This protein binds this small molecule.
Small molecule (SMILES): CC(=O)N[C@@H]1[C@@H](O)[C@H](O)[C@@H](CO)O[C@H]1O

Binding-site contacts:
Ligand atom C5 contacts residue TYR137 of chain 1.B at 4.1 Å (hydrophobic).
Ligand atom O6 contacts residue ASN18 of chain 1.B at 4.5 Å.
Ligand atom C1 contacts residue ASN18 of chain 1.B at 1.5 Å.
Ligand atom N2 contacts residue ASN18 of chain 1.B at 3.0 Å.
Ligand atom C7 contacts residue ASN18 of chain 1.B at 3.2 Å.
Ligand atom C4 contacts residue ASN18 of chain 1.B at 4.3 Å.
Ligand atom O7 contacts residue VAL17 of chain 1.B at 4.1 Å.
Ligand atom N2 contacts residue TYR137 of chain 1.B at 4.0 Å.
Ligand atom O7 contacts residue CYS16 of chain 1.B at 3.7 Å.
Ligand atom O6 contacts residue TYR137 of chain 1.B at 4.2 Å.
Ligand atom O5 contacts residue ASN18 of chain 1.B at 2.3 Å (h-bond).
Ligand atom C5 contacts residue ASN18 of chain 1.B at 3.6 Å.
Ligand atom C2 contacts residue ASN18 of chain 1.B at 2.7 Å.
Ligand atom C1 contacts residue TYR137 of chain 1.B at 3.5 Å (hydrophobic).
Ligand atom C3 contacts residue TYR137 of chain 1.B at 4.3 Å (hydrophobic).
Ligand atom O7 contacts residue ASN18 of chain 1.B at 3.3 Å (h-bond).
Ligand atom C3 contacts residue ASN18 of chain 1.B at 3.9 Å.
Ligand atom C8 contacts residue ASN18 of chain 1.B at 3.7 Å.
Ligand atom O5 contacts residue TYR137 of chain 1.B at 3.9 Å.
Ligand atom C2 contacts residue TYR137 of chain 1.B at 4.2 Å (hydrophobic).

Sequence of chain 1.B:
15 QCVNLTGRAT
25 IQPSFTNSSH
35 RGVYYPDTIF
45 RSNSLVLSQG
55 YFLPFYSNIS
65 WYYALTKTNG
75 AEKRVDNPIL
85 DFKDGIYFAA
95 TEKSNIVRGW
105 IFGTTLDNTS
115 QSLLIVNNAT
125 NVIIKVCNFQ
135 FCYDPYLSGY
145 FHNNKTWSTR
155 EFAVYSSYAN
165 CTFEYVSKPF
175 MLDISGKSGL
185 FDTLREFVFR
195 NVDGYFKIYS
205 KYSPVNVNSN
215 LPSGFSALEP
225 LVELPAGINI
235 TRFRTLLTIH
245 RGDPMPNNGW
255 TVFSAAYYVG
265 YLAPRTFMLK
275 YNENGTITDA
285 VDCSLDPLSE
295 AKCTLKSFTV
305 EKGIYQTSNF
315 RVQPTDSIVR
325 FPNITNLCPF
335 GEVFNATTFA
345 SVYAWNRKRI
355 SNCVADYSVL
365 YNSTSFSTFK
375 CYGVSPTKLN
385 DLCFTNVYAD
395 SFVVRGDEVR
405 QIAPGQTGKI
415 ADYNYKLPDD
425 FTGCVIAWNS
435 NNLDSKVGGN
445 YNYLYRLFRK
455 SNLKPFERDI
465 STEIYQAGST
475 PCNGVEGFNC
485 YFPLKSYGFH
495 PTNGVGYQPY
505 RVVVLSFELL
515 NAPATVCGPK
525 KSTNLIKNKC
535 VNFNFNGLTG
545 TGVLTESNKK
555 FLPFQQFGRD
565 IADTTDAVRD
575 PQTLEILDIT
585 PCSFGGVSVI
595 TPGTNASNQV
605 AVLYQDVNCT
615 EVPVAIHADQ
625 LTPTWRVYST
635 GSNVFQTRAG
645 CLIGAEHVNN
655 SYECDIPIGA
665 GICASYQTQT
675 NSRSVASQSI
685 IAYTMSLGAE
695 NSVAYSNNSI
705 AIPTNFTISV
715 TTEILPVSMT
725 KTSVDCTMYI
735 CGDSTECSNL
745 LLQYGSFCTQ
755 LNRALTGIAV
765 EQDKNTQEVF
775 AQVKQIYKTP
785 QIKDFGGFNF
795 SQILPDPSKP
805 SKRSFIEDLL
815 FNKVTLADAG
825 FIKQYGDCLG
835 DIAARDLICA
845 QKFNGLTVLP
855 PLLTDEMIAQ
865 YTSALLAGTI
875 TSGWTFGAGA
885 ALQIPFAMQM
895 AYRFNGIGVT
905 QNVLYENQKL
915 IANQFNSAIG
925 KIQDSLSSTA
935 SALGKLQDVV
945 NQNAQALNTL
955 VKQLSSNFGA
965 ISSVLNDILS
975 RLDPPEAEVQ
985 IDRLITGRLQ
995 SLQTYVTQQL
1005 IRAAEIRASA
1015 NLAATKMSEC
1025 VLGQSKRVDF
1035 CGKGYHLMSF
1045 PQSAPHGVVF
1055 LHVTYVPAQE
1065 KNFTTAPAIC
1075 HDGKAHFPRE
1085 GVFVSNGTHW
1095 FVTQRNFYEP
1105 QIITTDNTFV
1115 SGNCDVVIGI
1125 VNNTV